Sequence of chain 50.C:
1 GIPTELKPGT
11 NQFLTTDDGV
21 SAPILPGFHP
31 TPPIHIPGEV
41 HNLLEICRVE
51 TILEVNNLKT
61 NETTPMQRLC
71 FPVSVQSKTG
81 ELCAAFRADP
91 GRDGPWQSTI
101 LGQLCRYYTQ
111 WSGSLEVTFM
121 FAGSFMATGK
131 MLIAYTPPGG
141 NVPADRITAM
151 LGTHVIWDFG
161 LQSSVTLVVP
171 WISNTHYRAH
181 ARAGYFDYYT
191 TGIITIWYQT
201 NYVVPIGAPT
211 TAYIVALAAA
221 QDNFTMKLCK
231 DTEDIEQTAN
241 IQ

Sequence of chain 50.A:
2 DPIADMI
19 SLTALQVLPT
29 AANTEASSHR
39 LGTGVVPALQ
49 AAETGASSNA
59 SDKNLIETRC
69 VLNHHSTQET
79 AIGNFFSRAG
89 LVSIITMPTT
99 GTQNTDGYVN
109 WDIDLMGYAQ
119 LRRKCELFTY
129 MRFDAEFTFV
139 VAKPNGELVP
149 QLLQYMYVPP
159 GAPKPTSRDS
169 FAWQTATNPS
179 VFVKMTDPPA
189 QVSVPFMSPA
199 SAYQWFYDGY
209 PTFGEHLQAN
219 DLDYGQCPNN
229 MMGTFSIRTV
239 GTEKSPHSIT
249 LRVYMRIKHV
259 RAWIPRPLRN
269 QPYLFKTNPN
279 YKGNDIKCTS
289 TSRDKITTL

Sequence of chain 46.C:
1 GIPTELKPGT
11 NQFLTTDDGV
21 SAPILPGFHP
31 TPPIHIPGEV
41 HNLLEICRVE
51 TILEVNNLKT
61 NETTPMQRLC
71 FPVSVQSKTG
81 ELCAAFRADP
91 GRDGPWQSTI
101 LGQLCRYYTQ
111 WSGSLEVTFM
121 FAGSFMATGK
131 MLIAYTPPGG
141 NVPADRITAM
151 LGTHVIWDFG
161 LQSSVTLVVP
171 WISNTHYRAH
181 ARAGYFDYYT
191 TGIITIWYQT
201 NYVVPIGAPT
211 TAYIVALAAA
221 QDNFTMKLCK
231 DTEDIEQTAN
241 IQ

This small molecule binds to this protein.
Small molecule (SMILES): CCO/N=C/c1ccc(OCC[C@@H](C)CCN2CCN(c3ccncc3)C2=O)cc1

Binding-site contacts:
Ligand atom CAG contacts residue ASN228 of chain 50.A at 3.3 Å.
Ligand atom CAX contacts residue ASN228 of chain 50.A at 3.8 Å.
Ligand atom CAF contacts residue ASP112 of chain 50.A at 3.9 Å.
Ligand atom NAT contacts residue TYR155 of chain 50.A at 3.9 Å.
Ligand atom CAJ contacts residue TYR155 of chain 50.A at 3.5 Å (hydrophobic).
Ligand atom CBB contacts residue LEU113 of chain 50.A at 3.7 Å (hydrophobic).
Ligand atom CBA contacts residue TRP203 of chain 50.A at 3.8 Å (hydrophobic).
Ligand atom CAE contacts residue GLN202 of chain 50.A at 3.6 Å.
Ligand atom CAO contacts residue MET230 of chain 50.A at 3.6 Å (hydrophobic).
Ligand atom CAG contacts residue GLN202 of chain 50.A at 3.5 Å.
Ligand atom CAG contacts residue TRP203 of chain 50.A at 3.7 Å (hydrophobic).
Ligand atom CAQ contacts residue LEU113 of chain 50.A at 3.6 Å (hydrophobic).
Ligand atom CAL contacts residue TYR155 of chain 50.A at 3.4 Å (hydrophobic).
Ligand atom OAW contacts residue MET195 of chain 50.A at 3.4 Å.
Ligand atom CAA contacts residue PRO177 of chain 50.A at 3.2 Å (hydrophobic).
Ligand atom CBA contacts residue ASN228 of chain 50.A at 3.7 Å.
Ligand atom CAS contacts residue ASN228 of chain 50.A at 3.5 Å.
Ligand atom CAS contacts residue TRP203 of chain 50.A at 3.4 Å (hydrophobic).
Ligand atom CAE contacts residue ASN228 of chain 50.A at 3.6 Å.
Ligand atom NBD contacts residue ASN228 of chain 50.A at 3.7 Å.
Ligand atom CAF contacts residue MET114 of chain 50.A at 3.1 Å (hydrophobic).
Ligand atom CAM contacts residue TYR155 of chain 50.A at 3.9 Å (hydrophobic).
Ligand atom CAL contacts residue ILE111 of chain 50.A at 3.9 Å (hydrophobic).
Ligand atom CAA contacts residue VAL179 of chain 50.A at 3.5 Å (hydrophobic).
Ligand atom CAZ contacts residue ILE111 of chain 50.A at 3.9 Å (hydrophobic).
Ligand atom OAC contacts residue LEU113 of chain 50.A at 3.4 Å (h-bond).
Ligand atom CAS contacts residue TYR201 of chain 50.A at 3.9 Å (hydrophobic).
Ligand atom CAN contacts residue ILE111 of chain 50.A at 3.8 Å (hydrophobic).
Ligand atom CAN contacts residue PHE135 of chain 50.A at 3.8 Å (hydrophobic).
Ligand atom NAU contacts residue MET114 of chain 50.A at 3.9 Å.
Ligand atom OAC contacts residue ASP112 of chain 50.A at 3.8 Å.
Ligand atom CAI contacts residue PHE135 of chain 50.A at 3.5 Å (hydrophobic).
Ligand atom CAD contacts residue PHE137 of chain 50.A at 3.9 Å (hydrophobic).
Ligand atom CAP contacts residue LEU113 of chain 50.A at 3.6 Å (hydrophobic).
Ligand atom NBC contacts residue ASN228 of chain 50.A at 3.7 Å.
Ligand atom CAH contacts residue MET114 of chain 50.A at 3.5 Å (hydrophobic).
Ligand atom CAK contacts residue PHE135 of chain 50.A at 3.3 Å (hydrophobic).
Ligand atom CAR contacts residue TYR201 of chain 50.A at 3.5 Å (hydrophobic).
Ligand atom NBD contacts residue TRP203 of chain 50.A at 3.6 Å.
Ligand atom CAR contacts residue ASN228 of chain 50.A at 3.7 Å.